Sequence of chain 1.A:
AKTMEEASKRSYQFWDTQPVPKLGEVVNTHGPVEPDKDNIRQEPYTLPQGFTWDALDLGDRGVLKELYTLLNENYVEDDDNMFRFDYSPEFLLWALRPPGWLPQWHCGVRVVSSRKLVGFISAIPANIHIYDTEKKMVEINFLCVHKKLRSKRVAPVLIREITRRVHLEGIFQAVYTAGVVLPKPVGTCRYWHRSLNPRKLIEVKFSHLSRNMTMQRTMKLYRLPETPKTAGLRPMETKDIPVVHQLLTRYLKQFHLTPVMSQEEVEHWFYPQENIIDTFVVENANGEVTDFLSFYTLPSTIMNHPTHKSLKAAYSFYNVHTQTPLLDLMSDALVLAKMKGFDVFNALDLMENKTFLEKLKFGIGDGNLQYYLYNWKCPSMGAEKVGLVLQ

Binding-site contacts:
Ligand atom CB contacts residue THR188 of chain 1.A at 3.2 Å.
Ligand atom CD2 contacts residue ASP89 of chain 1.A at 3.3 Å.
Ligand atom C contacts residue HIS204 of chain 1.A at 3.5 Å.
Ligand atom CG contacts residue ILE375 of chain 1.A at 3.5 Å (hydrophobic).
Ligand atom CA contacts residue ASP377 of chain 1.A at 3.4 Å.
Ligand atom CN contacts residue TYR307 of chain 1.A at 3.2 Å (hydrophobic).
Ligand atom NZ contacts residue MET93 of chain 1.A at 3.4 Å.
Ligand atom OG contacts residue GLY376 of chain 1.A at 3.5 Å.
Ligand atom N contacts residue TYR202 of chain 1.A at 2.7 Å (h-bond).
Ligand atom O contacts residue GLN402 of chain 1.A at 2.9 Å (h-bond).
Ligand atom O contacts residue HIS204 of chain 1.A at 3.0 Å.
Ligand atom OD1 contacts residue MYA1 of chain 1.E at 3.5 Å (h-bond).
Ligand atom CA contacts residue TYR307 of chain 1.A at 3.4 Å (hydrophobic).
Ligand atom ND2 contacts residue GLN402 of chain 1.A at 2.5 Å (h-bond).
Ligand atom CE2 contacts residue ASP89 of chain 1.A at 3.6 Å.
Ligand atom OG contacts residue ASP377 of chain 1.A at 3.2 Å (salt-bridge).
Ligand atom O contacts residue GLY376 of chain 1.A at 3.1 Å.
Ligand atom CZ contacts residue PHE94 of chain 1.A at 3.4 Å (hydrophobic).
Ligand atom OD1 contacts residue THR188 of chain 1.A at 3.4 Å (h-bond).
Ligand atom OG contacts residue GLY378 of chain 1.A at 3.1 Å (h-bond).
Ligand atom N contacts residue TYR307 of chain 1.A at 2.3 Å (h-bond).
Ligand atom CA contacts residue TYR326 of chain 1.A at 3.5 Å (hydrophobic).
Ligand atom N contacts residue ASP377 of chain 1.A at 3.2 Å (salt-bridge).
Ligand atom C contacts residue TYR202 of chain 1.A at 3.2 Å (hydrophobic).
Ligand atom O contacts residue TYR202 of chain 1.A at 3.2 Å (h-bond).
Ligand atom ND2 contacts residue ASN152 of chain 1.A at 3.2 Å (h-bond).
Ligand atom OG contacts residue HIS204 of chain 1.A at 2.7 Å (h-bond).
Ligand atom CA contacts residue TYR202 of chain 1.A at 3.0 Å (hydrophobic).
Ligand atom CG contacts residue THR188 of chain 1.A at 3.3 Å.
Ligand atom N contacts residue LEU401 of chain 1.A at 3.4 Å (h-bond).
Ligand atom CB contacts residue HIS204 of chain 1.A at 3.5 Å.
Ligand atom SG contacts residue TYR202 of chain 1.A at 3.4 Å.
Ligand atom CB contacts residue GLY378 of chain 1.A at 3.4 Å.
Ligand atom N contacts residue TYR202 of chain 1.A at 3.1 Å (h-bond).
Ligand atom N contacts residue ILE375 of chain 1.A at 3.1 Å (h-bond).
Ligand atom O contacts residue ASP377 of chain 1.A at 2.7 Å (salt-bridge).
Ligand atom SG contacts residue ASN379 of chain 1.A at 3.2 Å (h-bond).
Ligand atom CD contacts residue PHE217 of chain 1.A at 3.2 Å (hydrophobic).
Ligand atom NH1 contacts residue ILE375 of chain 1.A at 3.4 Å.
Ligand atom CB contacts residue ASP377 of chain 1.A at 3.4 Å.

A small-molecule ligand and the protein it binds are described below.
Small molecule (SMILES): CNCC(=O)N[C@@H](CC(N)=O)C(=O)N[C@@H](CS)C(=O)N[C@@H](Cc1ccccc1)C(=O)N[C@@H](CO)C(=O)N[C@@H](CCCCN)C(=O)N1CCC[C@H]1C(=O)N[C@@H](CCCN=C(N)N)C(=O)O